Sequence of chain 1.D:
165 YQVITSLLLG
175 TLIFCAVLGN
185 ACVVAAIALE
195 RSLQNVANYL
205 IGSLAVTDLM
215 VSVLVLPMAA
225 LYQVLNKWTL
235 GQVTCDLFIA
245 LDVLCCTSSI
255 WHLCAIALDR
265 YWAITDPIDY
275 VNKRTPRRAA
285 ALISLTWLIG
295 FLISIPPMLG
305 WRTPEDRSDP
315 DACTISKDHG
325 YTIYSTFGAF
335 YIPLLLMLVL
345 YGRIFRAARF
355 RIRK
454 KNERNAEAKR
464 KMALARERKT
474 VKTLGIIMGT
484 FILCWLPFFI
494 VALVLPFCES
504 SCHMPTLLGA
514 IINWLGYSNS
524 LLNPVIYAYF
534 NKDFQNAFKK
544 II

Binding-site contacts:
Ligand atom CAJ contacts residue LEU525 of chain 1.D at 3.8 Å (hydrophobic).
Ligand atom OAW contacts residue J401 of chain 1.E at 4.5 Å.
Ligand atom CBC contacts residue J401 of chain 1.E at 4.1 Å.
Ligand atom CAE contacts residue THR483 of chain 1.D at 3.6 Å.
Ligand atom CAC contacts residue THR483 of chain 1.D at 3.6 Å.
Ligand atom CAE contacts residue ILE479 of chain 1.D at 3.4 Å (hydrophobic).
Ligand atom CAP contacts residue GLY482 of chain 1.D at 4.4 Å.
Ligand atom CBD contacts residue GLY478 of chain 1.D at 4.5 Å.
Ligand atom CBB contacts residue THR483 of chain 1.D at 3.8 Å.
Ligand atom OAF contacts residue VAL474 of chain 1.D at 4.3 Å.
Ligand atom CAP contacts residue LEU486 of chain 1.D at 4.3 Å (hydrophobic).
Ligand atom CAE contacts residue GLY482 of chain 1.D at 3.9 Å.
Ligand atom CAB contacts residue CYS487 of chain 1.D at 3.5 Å (hydrophobic).
Ligand atom CAD contacts residue ILE479 of chain 1.D at 3.3 Å (hydrophobic).
Ligand atom CAS contacts residue J401 of chain 1.E at 3.7 Å.
Ligand atom CAS contacts residue ILE479 of chain 1.D at 3.5 Å (hydrophobic).
Ligand atom OAG contacts residue J401 of chain 1.E at 3.6 Å.
Ligand atom CAU contacts residue J401 of chain 1.E at 4.2 Å.
Ligand atom CAE contacts residue GLY478 of chain 1.D at 3.8 Å.
Ligand atom CAA contacts residue LEU486 of chain 1.D at 3.4 Å (hydrophobic).
Ligand atom CAU contacts residue ILE479 of chain 1.D at 4.3 Å (hydrophobic).
Ligand atom CAB contacts residue LEU486 of chain 1.D at 4.4 Å (hydrophobic).
Ligand atom CAB contacts residue LEU525 of chain 1.D at 3.8 Å (hydrophobic).
Ligand atom OAH contacts residue VAL474 of chain 1.D at 4.3 Å.
Ligand atom CAB contacts residue SER521 of chain 1.D at 3.6 Å.
Ligand atom CAD contacts residue GLY478 of chain 1.D at 3.4 Å.
Ligand atom CBF contacts residue J401 of chain 1.E at 4.1 Å.
Ligand atom CAD contacts residue LYS475 of chain 1.D at 3.5 Å.
Ligand atom CAY contacts residue J401 of chain 1.E at 3.7 Å.
Ligand atom CAN contacts residue LEU525 of chain 1.D at 4.1 Å (hydrophobic).
Ligand atom CAM contacts residue J401 of chain 1.E at 3.7 Å.
Ligand atom CAR contacts residue J401 of chain 1.E at 4.1 Å.
Ligand atom CAQ contacts residue GLY482 of chain 1.D at 4.4 Å.
Ligand atom CAR contacts residue LYS475 of chain 1.D at 4.1 Å.
Ligand atom CAT contacts residue J401 of chain 1.E at 3.6 Å.

The small molecule below binds the protein below.
Small molecule (SMILES): CC(C)CCC[C@@H](C)[C@H]1CC[C@H]2[C@@H]3CC=C4C[C@@H](OC(=O)CCC(=O)O)CC[C@]4(C)[C@H]3CC[C@]12C